This small molecule binds to this protein.
Small molecule (SMILES): CC(=O)N[C@@H]1[C@@H](O)[C@H](O)[C@@H](CO)O[C@H]1O

Binding-site contacts:
Ligand atom C4 contacts residue ASN719 of chain 1.D at 4.2 Å.
Ligand atom C7 contacts residue ASN719 of chain 1.D at 2.9 Å.
Ligand atom O6 contacts residue ASN719 of chain 1.D at 4.3 Å.
Ligand atom O5 contacts residue ASN719 of chain 1.D at 2.3 Å (h-bond).
Ligand atom C2 contacts residue ASN719 of chain 1.D at 2.5 Å.
Ligand atom C1 contacts residue PRO718 of chain 1.D at 4.3 Å (hydrophobic).
Ligand atom C3 contacts residue ASN719 of chain 1.D at 3.8 Å.
Ligand atom C1 contacts residue ASN719 of chain 1.D at 1.4 Å.
Ligand atom O6 contacts residue ARG727 of chain 1.D at 3.8 Å.
Ligand atom N2 contacts residue ASN719 of chain 1.D at 2.8 Å (h-bond).
Ligand atom C5 contacts residue ASN719 of chain 1.D at 3.6 Å.
Ligand atom C8 contacts residue ASN719 of chain 1.D at 3.4 Å.
Ligand atom O7 contacts residue ASN719 of chain 1.D at 3.2 Å (h-bond).

Sequence of chain 1.D:
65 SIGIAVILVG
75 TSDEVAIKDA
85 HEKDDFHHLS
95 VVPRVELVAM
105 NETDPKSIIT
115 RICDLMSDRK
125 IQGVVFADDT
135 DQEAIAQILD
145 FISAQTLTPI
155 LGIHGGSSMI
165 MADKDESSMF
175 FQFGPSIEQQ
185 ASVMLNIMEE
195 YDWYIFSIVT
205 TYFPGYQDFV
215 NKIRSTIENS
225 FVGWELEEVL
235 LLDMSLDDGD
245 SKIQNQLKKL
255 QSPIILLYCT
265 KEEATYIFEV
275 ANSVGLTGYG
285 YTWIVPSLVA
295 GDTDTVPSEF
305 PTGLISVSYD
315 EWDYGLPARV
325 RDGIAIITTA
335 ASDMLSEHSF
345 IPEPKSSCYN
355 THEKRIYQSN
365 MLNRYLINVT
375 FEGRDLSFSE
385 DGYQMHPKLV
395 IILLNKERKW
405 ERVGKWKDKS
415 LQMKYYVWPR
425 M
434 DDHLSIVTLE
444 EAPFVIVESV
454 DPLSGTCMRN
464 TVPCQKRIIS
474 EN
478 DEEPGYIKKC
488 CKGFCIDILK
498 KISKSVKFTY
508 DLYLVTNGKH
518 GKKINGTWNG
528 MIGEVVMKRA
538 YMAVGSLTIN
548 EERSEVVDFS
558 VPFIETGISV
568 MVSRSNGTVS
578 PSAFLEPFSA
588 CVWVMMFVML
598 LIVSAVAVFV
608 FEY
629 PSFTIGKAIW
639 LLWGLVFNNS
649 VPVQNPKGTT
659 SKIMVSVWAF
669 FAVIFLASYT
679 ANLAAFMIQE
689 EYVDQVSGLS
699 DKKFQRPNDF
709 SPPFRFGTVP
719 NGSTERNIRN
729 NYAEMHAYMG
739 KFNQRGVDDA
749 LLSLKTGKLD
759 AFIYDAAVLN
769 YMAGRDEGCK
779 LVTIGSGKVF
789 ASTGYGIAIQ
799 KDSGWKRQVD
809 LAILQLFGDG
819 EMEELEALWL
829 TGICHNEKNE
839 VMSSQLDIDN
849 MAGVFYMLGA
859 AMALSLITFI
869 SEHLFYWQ